The protein below binds the small molecule below.
Small molecule (SMILES): CC(=O)N[C@@H]1[C@@H](O)[C@H](O)[C@@H](CO)O[C@H]1O

Binding-site contacts:
Ligand atom C5 contacts residue ASN203 of chain 1.A at 3.7 Å.
Ligand atom C3 contacts residue ASN203 of chain 1.A at 3.7 Å.
Ligand atom C8 contacts residue ASN224 of chain 1.A at 3.7 Å.
Ligand atom C1 contacts residue ARG328 of chain 1.A at 3.9 Å.
Ligand atom C6 contacts residue ARG328 of chain 1.A at 3.9 Å.
Ligand atom O5 contacts residue SER330 of chain 1.A at 4.3 Å.
Ligand atom C8 contacts residue ASN297 of chain 1.A at 3.6 Å.
Ligand atom C1 contacts residue ASN203 of chain 1.A at 1.5 Å.
Ligand atom O6 contacts residue SER330 of chain 1.A at 4.4 Å.
Ligand atom O6 contacts residue ARG328 of chain 1.A at 3.0 Å (salt-bridge).
Ligand atom O7 contacts residue ASN203 of chain 1.A at 3.2 Å (h-bond).
Ligand atom C5 contacts residue ARG328 of chain 1.A at 4.1 Å.
Ligand atom C7 contacts residue ASN203 of chain 1.A at 3.1 Å.
Ligand atom O7 contacts residue ASN297 of chain 1.A at 4.3 Å.
Ligand atom N2 contacts residue ASN203 of chain 1.A at 2.7 Å (h-bond).
Ligand atom C2 contacts residue ASN203 of chain 1.A at 2.3 Å.
Ligand atom O5 contacts residue ASN203 of chain 1.A at 2.5 Å (h-bond).
Ligand atom C4 contacts residue ASN203 of chain 1.A at 4.2 Å.
Ligand atom C1 contacts residue VAL201 of chain 1.A at 4.3 Å (hydrophobic).
Ligand atom C7 contacts residue ASN224 of chain 1.A at 4.2 Å.
Ligand atom O5 contacts residue ARG328 of chain 1.A at 3.1 Å (salt-bridge).
Ligand atom C1 contacts residue SER330 of chain 1.A at 4.4 Å.
Ligand atom C8 contacts residue SER226 of chain 1.A at 4.0 Å.
Ligand atom C8 contacts residue ASN203 of chain 1.A at 4.2 Å.
Ligand atom O7 contacts residue ASN224 of chain 1.A at 3.8 Å.
Ligand atom C8 contacts residue LEU225 of chain 1.A at 3.6 Å (hydrophobic).

Sequence of chain 1.A:
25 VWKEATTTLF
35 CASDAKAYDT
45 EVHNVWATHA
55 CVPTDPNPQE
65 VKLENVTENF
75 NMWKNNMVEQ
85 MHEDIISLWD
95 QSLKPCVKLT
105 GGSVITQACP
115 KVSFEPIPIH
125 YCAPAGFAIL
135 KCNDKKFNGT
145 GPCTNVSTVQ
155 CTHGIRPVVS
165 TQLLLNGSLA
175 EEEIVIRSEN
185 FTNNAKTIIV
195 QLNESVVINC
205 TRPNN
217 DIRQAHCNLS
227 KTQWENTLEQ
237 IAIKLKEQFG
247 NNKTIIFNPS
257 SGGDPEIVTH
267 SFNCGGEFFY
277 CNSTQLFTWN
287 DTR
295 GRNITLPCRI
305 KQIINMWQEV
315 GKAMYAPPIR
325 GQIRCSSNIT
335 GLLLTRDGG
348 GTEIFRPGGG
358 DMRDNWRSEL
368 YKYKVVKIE